Sequence of chain 1.D:
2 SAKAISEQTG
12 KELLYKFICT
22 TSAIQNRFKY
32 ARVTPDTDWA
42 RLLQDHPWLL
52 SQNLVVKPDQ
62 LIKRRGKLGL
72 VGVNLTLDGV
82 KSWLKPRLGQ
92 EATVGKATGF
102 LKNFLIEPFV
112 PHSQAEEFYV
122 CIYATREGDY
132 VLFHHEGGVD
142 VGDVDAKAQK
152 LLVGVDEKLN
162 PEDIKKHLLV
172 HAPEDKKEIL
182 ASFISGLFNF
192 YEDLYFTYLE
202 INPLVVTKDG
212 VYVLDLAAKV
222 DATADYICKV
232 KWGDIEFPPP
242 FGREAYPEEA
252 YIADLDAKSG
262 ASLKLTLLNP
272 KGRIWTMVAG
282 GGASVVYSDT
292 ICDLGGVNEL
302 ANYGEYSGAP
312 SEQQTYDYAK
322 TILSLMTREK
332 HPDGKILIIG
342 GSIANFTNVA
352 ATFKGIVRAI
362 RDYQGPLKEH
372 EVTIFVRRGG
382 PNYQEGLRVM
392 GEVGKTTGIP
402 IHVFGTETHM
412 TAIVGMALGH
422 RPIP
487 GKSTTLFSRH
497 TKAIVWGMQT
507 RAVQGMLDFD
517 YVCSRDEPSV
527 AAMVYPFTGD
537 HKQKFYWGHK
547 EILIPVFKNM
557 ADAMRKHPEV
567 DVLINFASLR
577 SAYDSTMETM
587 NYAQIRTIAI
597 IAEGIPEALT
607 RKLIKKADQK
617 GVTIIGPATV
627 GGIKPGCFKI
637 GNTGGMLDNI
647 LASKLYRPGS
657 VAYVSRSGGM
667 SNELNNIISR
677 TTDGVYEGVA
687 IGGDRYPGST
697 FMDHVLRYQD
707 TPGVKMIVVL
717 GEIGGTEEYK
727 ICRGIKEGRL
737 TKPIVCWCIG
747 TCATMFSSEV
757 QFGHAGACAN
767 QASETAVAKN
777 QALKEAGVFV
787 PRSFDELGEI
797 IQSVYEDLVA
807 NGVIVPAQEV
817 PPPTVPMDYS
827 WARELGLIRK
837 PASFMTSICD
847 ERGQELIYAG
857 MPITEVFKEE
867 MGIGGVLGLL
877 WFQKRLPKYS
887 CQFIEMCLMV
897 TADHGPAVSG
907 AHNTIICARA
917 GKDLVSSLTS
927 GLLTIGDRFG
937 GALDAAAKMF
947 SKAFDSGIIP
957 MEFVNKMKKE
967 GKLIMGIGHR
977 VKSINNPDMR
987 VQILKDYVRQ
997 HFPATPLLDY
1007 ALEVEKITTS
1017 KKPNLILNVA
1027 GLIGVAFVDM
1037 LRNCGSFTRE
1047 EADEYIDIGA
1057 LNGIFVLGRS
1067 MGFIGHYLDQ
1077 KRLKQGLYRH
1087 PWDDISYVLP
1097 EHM

Sequence of chain 1.C:
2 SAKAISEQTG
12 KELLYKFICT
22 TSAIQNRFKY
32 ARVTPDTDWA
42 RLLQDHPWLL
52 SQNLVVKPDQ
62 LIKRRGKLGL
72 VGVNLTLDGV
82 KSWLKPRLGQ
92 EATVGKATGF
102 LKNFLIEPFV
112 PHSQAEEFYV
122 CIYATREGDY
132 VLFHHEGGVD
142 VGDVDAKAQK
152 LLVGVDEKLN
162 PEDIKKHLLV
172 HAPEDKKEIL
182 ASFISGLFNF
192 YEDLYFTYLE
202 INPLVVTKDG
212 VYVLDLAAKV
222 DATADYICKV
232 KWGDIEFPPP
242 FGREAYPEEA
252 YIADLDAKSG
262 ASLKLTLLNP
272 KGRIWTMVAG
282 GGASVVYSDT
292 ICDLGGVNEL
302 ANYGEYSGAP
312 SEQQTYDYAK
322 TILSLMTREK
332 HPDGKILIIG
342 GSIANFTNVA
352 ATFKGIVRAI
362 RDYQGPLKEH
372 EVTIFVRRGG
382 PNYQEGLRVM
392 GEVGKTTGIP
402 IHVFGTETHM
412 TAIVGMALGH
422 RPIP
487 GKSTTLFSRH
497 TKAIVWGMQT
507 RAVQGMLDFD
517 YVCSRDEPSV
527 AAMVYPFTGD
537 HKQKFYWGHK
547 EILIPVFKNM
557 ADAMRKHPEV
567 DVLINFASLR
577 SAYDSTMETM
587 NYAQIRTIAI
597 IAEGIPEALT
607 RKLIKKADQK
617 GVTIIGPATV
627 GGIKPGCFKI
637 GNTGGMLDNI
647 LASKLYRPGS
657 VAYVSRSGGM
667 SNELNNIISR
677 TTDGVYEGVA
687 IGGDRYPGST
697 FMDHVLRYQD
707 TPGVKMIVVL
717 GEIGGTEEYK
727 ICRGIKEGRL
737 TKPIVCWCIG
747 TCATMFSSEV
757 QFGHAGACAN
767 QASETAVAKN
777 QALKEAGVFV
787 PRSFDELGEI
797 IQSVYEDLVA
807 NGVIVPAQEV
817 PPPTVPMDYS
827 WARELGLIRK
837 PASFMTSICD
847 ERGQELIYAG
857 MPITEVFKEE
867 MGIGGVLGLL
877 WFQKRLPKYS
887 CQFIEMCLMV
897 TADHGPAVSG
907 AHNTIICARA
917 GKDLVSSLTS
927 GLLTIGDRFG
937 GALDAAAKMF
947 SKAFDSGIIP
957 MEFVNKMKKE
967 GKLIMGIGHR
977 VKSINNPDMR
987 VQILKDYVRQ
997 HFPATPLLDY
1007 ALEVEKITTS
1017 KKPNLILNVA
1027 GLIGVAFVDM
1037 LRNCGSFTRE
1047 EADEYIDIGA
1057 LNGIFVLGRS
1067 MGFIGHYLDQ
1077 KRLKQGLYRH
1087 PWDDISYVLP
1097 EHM

Binding-site contacts:
Ligand atom O5 contacts residue PHE935 of chain 1.D at 3.2 Å.
Ligand atom O1 contacts residue ARG986 of chain 1.D at 3.6 Å (salt-bridge).
Ligand atom O1 contacts residue HIS900 of chain 1.D at 3.3 Å.
Ligand atom C4 contacts residue PHE935 of chain 1.D at 3.8 Å (hydrophobic).
Ligand atom C1 contacts residue ACO1 of chain 1.V at 3.7 Å.
Ligand atom O4 contacts residue PHE935 of chain 1.D at 4.1 Å.
Ligand atom C2 contacts residue HIS900 of chain 1.D at 4.2 Å.
Ligand atom O3 contacts residue ARG1085 of chain 1.C at 3.6 Å (salt-bridge).
Ligand atom O2 contacts residue HIS900 of chain 1.D at 3.3 Å.
Ligand atom C3 contacts residue HIS900 of chain 1.D at 3.6 Å.
Ligand atom O2 contacts residue ACO1 of chain 1.V at 3.9 Å.
Ligand atom C4 contacts residue ARG1065 of chain 1.D at 4.1 Å.
Ligand atom C4 contacts residue ACO1 of chain 1.V at 4.3 Å.
Ligand atom O5 contacts residue PHE1061 of chain 1.D at 4.3 Å.
Ligand atom C3 contacts residue VAL904 of chain 1.D at 4.2 Å (hydrophobic).
Ligand atom C1 contacts residue ARG986 of chain 1.D at 4.3 Å.
Ligand atom O4 contacts residue ARG1065 of chain 1.D at 3.1 Å (salt-bridge).
Ligand atom O1 contacts residue ACO1 of chain 1.V at 4.0 Å.
Ligand atom C4 contacts residue VAL904 of chain 1.D at 4.2 Å (hydrophobic).
Ligand atom O3 contacts residue VAL904 of chain 1.D at 3.5 Å.
Ligand atom C2 contacts residue ACO1 of chain 1.V at 3.6 Å.
Ligand atom C4 contacts residue HIS900 of chain 1.D at 4.3 Å.
Ligand atom O3 contacts residue HIS900 of chain 1.D at 3.3 Å (h-bond).
Ligand atom O5 contacts residue ACO1 of chain 1.V at 4.1 Å.
Ligand atom O5 contacts residue ARG1065 of chain 1.D at 4.4 Å.
Ligand atom O4 contacts residue VAL904 of chain 1.D at 4.1 Å.
Ligand atom C1 contacts residue HIS900 of chain 1.D at 3.3 Å.
Ligand atom O2 contacts residue ARG986 of chain 1.D at 4.1 Å.
Ligand atom O4 contacts residue HIS900 of chain 1.D at 3.4 Å.

A protein and the small-molecule ligand that binds it are described below.
Small molecule (SMILES): O=C([O-])CC(=O)C(=O)O